A small-molecule ligand and the protein it binds are described below.
Small molecule (SMILES): O=c1[nH]cnc2c1ncn2[C@@H]1O[C@H](COP(=O)(O)O)[C@@H](O)[C@H]1O

Sequence of chain 1.A:
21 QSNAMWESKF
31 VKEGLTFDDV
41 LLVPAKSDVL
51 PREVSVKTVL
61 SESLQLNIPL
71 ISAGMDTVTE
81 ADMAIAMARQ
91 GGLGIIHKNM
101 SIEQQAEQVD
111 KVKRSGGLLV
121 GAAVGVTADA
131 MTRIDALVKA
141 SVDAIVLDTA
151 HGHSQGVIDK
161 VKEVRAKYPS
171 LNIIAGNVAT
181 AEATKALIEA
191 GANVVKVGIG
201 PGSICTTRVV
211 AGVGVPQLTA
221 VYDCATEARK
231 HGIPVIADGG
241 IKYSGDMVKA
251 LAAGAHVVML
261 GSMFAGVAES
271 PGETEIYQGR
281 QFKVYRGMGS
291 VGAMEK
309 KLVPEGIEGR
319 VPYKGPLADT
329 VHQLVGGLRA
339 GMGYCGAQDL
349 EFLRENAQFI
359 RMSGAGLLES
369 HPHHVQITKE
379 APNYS

Binding-site contacts:
Ligand atom O2P contacts residue SER262 of chain 1.A at 2.9 Å (h-bond).
Ligand atom O2' contacts residue ASN177 of chain 1.A at 3.6 Å (h-bond).
Ligand atom P contacts residue SER203 of chain 1.A at 3.6 Å.
Ligand atom C5' contacts residue TYR285 of chain 1.A at 3.5 Å (hydrophobic).
Ligand atom O1P contacts residue GLY240 of chain 1.A at 2.9 Å (h-bond).
Ligand atom O5' contacts residue GLY239 of chain 1.A at 3.6 Å.
Ligand atom C2' contacts residue ASP238 of chain 1.A at 3.6 Å.
Ligand atom O5' contacts residue GLY202 of chain 1.A at 3.4 Å.
Ligand atom O1P contacts residue SER203 of chain 1.A at 3.0 Å (h-bond).
Ligand atom O2P contacts residue SER203 of chain 1.A at 2.8 Å (h-bond).
Ligand atom O6 contacts residue MET288 of chain 1.A at 2.9 Å (h-bond).
Ligand atom C5 contacts residue MET288 of chain 1.A at 3.5 Å (hydrophobic).
Ligand atom O3' contacts residue MET259 of chain 1.A at 3.6 Å.
Ligand atom O3' contacts residue ASP238 of chain 1.A at 2.5 Å (salt-bridge).
Ligand atom N1 contacts residue GLU313 of chain 1.A at 2.9 Å (salt-bridge).
Ligand atom C2 contacts residue CYS205 of chain 1.A at 3.2 Å (hydrophobic).
Ligand atom N1 contacts residue 8LA1 of chain 1.J at 3.5 Å.
Ligand atom N3 contacts residue CYS205 of chain 1.A at 3.5 Å.
Ligand atom C6 contacts residue MET288 of chain 1.A at 3.6 Å (hydrophobic).
Ligand atom O2' contacts residue ASP238 of chain 1.A at 2.5 Å (salt-bridge).
Ligand atom P contacts residue TYR285 of chain 1.A at 3.6 Å.
Ligand atom O1P contacts residue GLY202 of chain 1.A at 3.5 Å.
Ligand atom C2 contacts residue 8LA1 of chain 1.J at 3.4 Å.
Ligand atom N7 contacts residue GLY287 of chain 1.A at 3.6 Å.
Ligand atom O6 contacts residue GLY287 of chain 1.A at 3.0 Å.
Ligand atom C6 contacts residue GLY289 of chain 1.A at 3.3 Å.
Ligand atom O6 contacts residue GLY289 of chain 1.A at 2.5 Å (h-bond).
Ligand atom O3P contacts residue SER262 of chain 1.A at 3.5 Å (h-bond).
Ligand atom C2 contacts residue GLU313 of chain 1.A at 3.5 Å.
Ligand atom O3P contacts residue GLY261 of chain 1.A at 2.5 Å (h-bond).
Ligand atom P contacts residue GLY261 of chain 1.A at 3.7 Å.
Ligand atom O3' contacts residue ALA73 of chain 1.A at 3.3 Å.
Ligand atom C8 contacts residue MET75 of chain 1.A at 3.5 Å (hydrophobic).
Ligand atom C3' contacts residue ASP238 of chain 1.A at 3.4 Å.
Ligand atom C4 contacts residue 8LA1 of chain 1.J at 3.5 Å.
Ligand atom C4' contacts residue ASP238 of chain 1.A at 3.5 Å.
Ligand atom N3 contacts residue 8LA1 of chain 1.J at 3.3 Å.
Ligand atom N7 contacts residue MET288 of chain 1.A at 2.9 Å (h-bond).
Ligand atom O2P contacts residue TYR285 of chain 1.A at 2.5 Å (h-bond).
Ligand atom O3P contacts residue LEU260 of chain 1.A at 3.5 Å.